Sequence of chain 1.D:
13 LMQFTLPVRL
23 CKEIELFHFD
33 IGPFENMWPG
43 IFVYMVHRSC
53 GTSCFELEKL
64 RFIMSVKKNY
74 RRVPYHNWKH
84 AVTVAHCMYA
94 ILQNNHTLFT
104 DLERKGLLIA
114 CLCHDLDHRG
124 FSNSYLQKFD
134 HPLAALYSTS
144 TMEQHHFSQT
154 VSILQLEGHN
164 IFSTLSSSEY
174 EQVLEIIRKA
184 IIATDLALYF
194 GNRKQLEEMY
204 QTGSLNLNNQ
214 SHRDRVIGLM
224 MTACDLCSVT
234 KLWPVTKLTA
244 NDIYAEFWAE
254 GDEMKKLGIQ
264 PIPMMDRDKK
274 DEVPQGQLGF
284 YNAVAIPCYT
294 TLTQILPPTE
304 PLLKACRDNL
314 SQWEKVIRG

Binding-site contacts:
Ligand atom N13 contacts residue SER231 of chain 1.D at 3.6 Å.
Ligand atom O24 contacts residue HIS79 of chain 1.D at 3.4 Å.
Ligand atom C28 contacts residue TYR78 of chain 1.D at 3.8 Å (hydrophobic).
Ligand atom N4 contacts residue MET267 of chain 1.D at 3.3 Å (h-bond).
Ligand atom C11 contacts residue TYR247 of chain 1.D at 3.6 Å (hydrophobic).
Ligand atom C16 contacts residue MET267 of chain 1.D at 3.5 Å (hydrophobic).
Ligand atom C32 contacts residue GLU275 of chain 1.D at 3.6 Å.
Ligand atom C10 contacts residue PHE283 of chain 1.D at 3.7 Å (hydrophobic).
Ligand atom C14 contacts residue MET267 of chain 1.D at 3.1 Å (hydrophobic).
Ligand atom C8 contacts residue GLN280 of chain 1.D at 3.5 Å.
Ligand atom C1 contacts residue PHE283 of chain 1.D at 3.6 Å (hydrophobic).
Ligand atom C11 contacts residue GLY279 of chain 1.D at 3.6 Å.
Ligand atom C33 contacts residue PRO266 of chain 1.D at 3.7 Å (hydrophobic).
Ligand atom N6 contacts residue TYR247 of chain 1.D at 2.5 Å (h-bond).
Ligand atom N12 contacts residue ILE246 of chain 1.D at 3.4 Å.
Ligand atom C2 contacts residue PHE283 of chain 1.D at 3.4 Å (hydrophobic).
Ligand atom C30 contacts residue TYR247 of chain 1.D at 3.6 Å (hydrophobic).
Ligand atom C5 contacts residue PHE283 of chain 1.D at 3.8 Å (hydrophobic).
Ligand atom N6 contacts residue MET267 of chain 1.D at 3.6 Å.
Ligand atom C25 contacts residue ILE246 of chain 1.D at 3.6 Å (hydrophobic).
Ligand atom C31 contacts residue GLY279 of chain 1.D at 3.7 Å.
Ligand atom O21 contacts residue GLN280 of chain 1.D at 3.0 Å (h-bond).
Ligand atom N20 contacts residue PHE283 of chain 1.D at 3.3 Å.
Ligand atom O22 contacts residue PHE283 of chain 1.D at 3.5 Å.
Ligand atom C8 contacts residue TYR247 of chain 1.D at 3.5 Å (hydrophobic).
Ligand atom C32 contacts residue VAL276 of chain 1.D at 3.7 Å (hydrophobic).
Ligand atom C25 contacts residue PHE283 of chain 1.D at 3.6 Å (hydrophobic).
Ligand atom C7 contacts residue MET267 of chain 1.D at 3.5 Å (hydrophobic).
Ligand atom C11 contacts residue MET267 of chain 1.D at 3.6 Å (hydrophobic).
Ligand atom N13 contacts residue ILE246 of chain 1.D at 3.5 Å.
Ligand atom C15 contacts residue LEU229 of chain 1.D at 3.3 Å (hydrophobic).
Ligand atom N12 contacts residue PHE283 of chain 1.D at 3.4 Å.
Ligand atom C19 contacts residue PHE283 of chain 1.D at 3.2 Å (hydrophobic).
Ligand atom C34 contacts residue GLU275 of chain 1.D at 3.5 Å.
Ligand atom C23 contacts residue GLY279 of chain 1.D at 3.4 Å.
Ligand atom N17 contacts residue PHE283 of chain 1.D at 3.4 Å.
Ligand atom C3 contacts residue TYR247 of chain 1.D at 3.3 Å (hydrophobic).
Ligand atom C7 contacts residue PHE283 of chain 1.D at 3.6 Å (hydrophobic).
Ligand atom C3 contacts residue MET267 of chain 1.D at 3.5 Å (hydrophobic).
Ligand atom C23 contacts residue MET267 of chain 1.D at 3.7 Å (hydrophobic).

This protein binds this small molecule.
Small molecule (SMILES): Cn1ncc(C(=O)N2CCOCC2)c1C(=O)Nc1cc2nc(-c3ccccc3)cn2cc1C#N